Binding-site contacts:
Ligand atom CAE contacts residue PHE76 of chain 1.D at 3.8 Å (hydrophobic).
Ligand atom CAE contacts residue GLY151 of chain 1.D at 3.2 Å.
Ligand atom CAA contacts residue ASN152 of chain 1.D at 3.2 Å.
Ligand atom CAG contacts residue ASN152 of chain 1.D at 3.5 Å.
Ligand atom CAG contacts residue MET70 of chain 1.D at 3.6 Å (hydrophobic).
Ligand atom OAB contacts residue GLY151 of chain 1.D at 3.1 Å (h-bond).
Ligand atom CAD contacts residue VAL154 of chain 1.D at 3.7 Å (hydrophobic).
Ligand atom CAF contacts residue TYR239 of chain 1.E at 3.9 Å (hydrophobic).
Ligand atom CAD contacts residue GLU143 of chain 1.D at 3.4 Å.
Ligand atom CAF contacts residue LEU242 of chain 1.E at 4.0 Å (hydrophobic).
Ligand atom CAA contacts residue ALA94 of chain 1.D at 3.5 Å (hydrophobic).
Ligand atom OAH contacts residue ASN152 of chain 1.D at 3.5 Å (h-bond).
Ligand atom CAK contacts residue ASN152 of chain 1.D at 3.5 Å.
Ligand atom CAA contacts residue GLN98 of chain 1.D at 3.1 Å.
Ligand atom CAI contacts residue ACO1 of chain 1.I at 3.4 Å.
Ligand atom CAK contacts residue MET70 of chain 1.D at 3.9 Å (hydrophobic).
Ligand atom OAH contacts residue ALA94 of chain 1.D at 3.8 Å.
Ligand atom CAA contacts residue MET70 of chain 1.D at 3.6 Å (hydrophobic).
Ligand atom OAC contacts residue TYR75 of chain 1.D at 2.6 Å (h-bond).
Ligand atom CAD contacts residue GLY120 of chain 1.D at 3.7 Å.
Ligand atom CAJ contacts residue TYR239 of chain 1.E at 3.1 Å (hydrophobic).
Ligand atom CAJ contacts residue TYR75 of chain 1.D at 3.5 Å (hydrophobic).
Ligand atom CAK contacts residue TYR75 of chain 1.D at 3.6 Å (hydrophobic).
Ligand atom OAB contacts residue GLU143 of chain 1.D at 2.7 Å (salt-bridge).
Ligand atom CAE contacts residue ACO1 of chain 1.I at 3.6 Å.
Ligand atom OAC contacts residue ARG91 of chain 1.D at 4.0 Å.
Ligand atom OAH contacts residue MET70 of chain 1.D at 3.9 Å.
Ligand atom CAK contacts residue TYR239 of chain 1.E at 3.3 Å (hydrophobic).
Ligand atom CAI contacts residue GLY151 of chain 1.D at 3.5 Å.
Ligand atom CAD contacts residue ACO1 of chain 1.I at 2.8 Å.
Ligand atom OAH contacts residue TYR239 of chain 1.E at 3.0 Å (h-bond).
Ligand atom CAA contacts residue TYR239 of chain 1.E at 3.9 Å (hydrophobic).
Ligand atom OAB contacts residue ACO1 of chain 1.I at 2.5 Å.
Ligand atom CAF contacts residue GLY151 of chain 1.D at 3.8 Å.
Ligand atom OAC contacts residue TYR239 of chain 1.E at 2.5 Å (h-bond).
Ligand atom CAG contacts residue GLY151 of chain 1.D at 3.9 Å.
Ligand atom CAA contacts residue TYR75 of chain 1.D at 3.9 Å (hydrophobic).
Ligand atom CAD contacts residue GLY151 of chain 1.D at 3.5 Å.
Ligand atom OAH contacts residue TYR75 of chain 1.D at 2.8 Å (h-bond).
Ligand atom CAF contacts residue PHE76 of chain 1.D at 3.6 Å (hydrophobic).

A small-molecule ligand and the protein it binds are described below.
Small molecule (SMILES): COc1cc(C=O)ccc1O

Sequence of chain 1.E:
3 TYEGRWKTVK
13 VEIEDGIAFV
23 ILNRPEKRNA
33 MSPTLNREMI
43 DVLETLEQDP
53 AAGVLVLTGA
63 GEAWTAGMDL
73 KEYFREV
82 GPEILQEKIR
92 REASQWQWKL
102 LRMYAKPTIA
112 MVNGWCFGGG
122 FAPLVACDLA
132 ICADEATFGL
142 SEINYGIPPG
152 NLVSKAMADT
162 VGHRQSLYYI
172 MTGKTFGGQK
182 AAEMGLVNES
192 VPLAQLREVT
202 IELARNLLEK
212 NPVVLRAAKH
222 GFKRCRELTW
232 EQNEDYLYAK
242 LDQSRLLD

Sequence of chain 1.D:
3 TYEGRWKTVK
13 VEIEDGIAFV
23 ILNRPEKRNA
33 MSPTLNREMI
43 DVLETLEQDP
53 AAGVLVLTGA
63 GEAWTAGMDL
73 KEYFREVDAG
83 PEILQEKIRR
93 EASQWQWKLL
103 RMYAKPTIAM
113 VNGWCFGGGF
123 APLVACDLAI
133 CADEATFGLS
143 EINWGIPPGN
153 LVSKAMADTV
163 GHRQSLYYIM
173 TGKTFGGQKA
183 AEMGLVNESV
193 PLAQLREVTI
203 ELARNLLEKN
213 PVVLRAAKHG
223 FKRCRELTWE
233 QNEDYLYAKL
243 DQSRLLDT